This protein binds this small molecule.
Small molecule (SMILES): CC(=O)N[C@@H]1[C@@H](O)[C@H](O)[C@@H](CO)O[C@H]1O

Binding-site contacts:
Ligand atom O7 contacts residue THR47 of chain 1.B at 4.3 Å.
Ligand atom C7 contacts residue ASN45 of chain 1.B at 3.6 Å.
Ligand atom C7 contacts residue ASP46 of chain 1.B at 3.9 Å.
Ligand atom O6 contacts residue TYR48 of chain 1.B at 3.6 Å.
Ligand atom O6 contacts residue PHE158 of chain 1.B at 3.7 Å.
Ligand atom C3 contacts residue ASN45 of chain 1.B at 3.8 Å.
Ligand atom O5 contacts residue ASN45 of chain 1.B at 2.4 Å (h-bond).
Ligand atom C5 contacts residue THR47 of chain 1.B at 4.3 Å.
Ligand atom C5 contacts residue ASN45 of chain 1.B at 3.7 Å.
Ligand atom N2 contacts residue ASN45 of chain 1.B at 3.0 Å (h-bond).
Ligand atom C1 contacts residue THR47 of chain 1.B at 4.2 Å.
Ligand atom O7 contacts residue ASN45 of chain 1.B at 3.4 Å (h-bond).
Ligand atom O6 contacts residue ASN45 of chain 1.B at 4.5 Å.
Ligand atom C2 contacts residue ASN45 of chain 1.B at 2.5 Å.
Ligand atom C1 contacts residue ASN45 of chain 1.B at 1.4 Å.
Ligand atom C8 contacts residue ASP46 of chain 1.B at 3.9 Å.
Ligand atom C6 contacts residue PHE158 of chain 1.B at 3.9 Å (hydrophobic).
Ligand atom C4 contacts residue ASN45 of chain 1.B at 4.3 Å.
Ligand atom O7 contacts residue ASP46 of chain 1.B at 3.3 Å (salt-bridge).
Ligand atom O5 contacts residue THR47 of chain 1.B at 4.3 Å.

Sequence of chain 1.B:
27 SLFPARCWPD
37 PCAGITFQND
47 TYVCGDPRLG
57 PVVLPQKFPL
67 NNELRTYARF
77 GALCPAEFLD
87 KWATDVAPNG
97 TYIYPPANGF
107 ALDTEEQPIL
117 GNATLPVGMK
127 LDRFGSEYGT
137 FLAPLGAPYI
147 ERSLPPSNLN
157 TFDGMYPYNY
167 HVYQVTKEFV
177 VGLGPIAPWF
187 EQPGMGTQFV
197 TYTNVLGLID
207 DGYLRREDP